Sequence of chain 1.N:
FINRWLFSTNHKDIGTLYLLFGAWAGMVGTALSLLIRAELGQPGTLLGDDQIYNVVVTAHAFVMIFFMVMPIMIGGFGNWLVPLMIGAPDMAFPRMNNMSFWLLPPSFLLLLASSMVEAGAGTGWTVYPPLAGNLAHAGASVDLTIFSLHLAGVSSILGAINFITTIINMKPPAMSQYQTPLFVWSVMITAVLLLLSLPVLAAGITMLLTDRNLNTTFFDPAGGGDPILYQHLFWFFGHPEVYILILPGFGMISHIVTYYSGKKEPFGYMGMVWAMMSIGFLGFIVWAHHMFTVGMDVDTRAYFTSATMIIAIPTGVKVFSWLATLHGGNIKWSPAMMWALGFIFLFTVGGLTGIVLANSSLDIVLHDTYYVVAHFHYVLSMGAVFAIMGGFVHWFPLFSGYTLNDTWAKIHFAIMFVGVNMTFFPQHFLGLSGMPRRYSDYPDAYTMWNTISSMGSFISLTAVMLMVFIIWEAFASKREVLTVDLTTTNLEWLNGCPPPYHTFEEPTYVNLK

Binding-site contacts:
Ligand atom C18 contacts residue PHE305 of chain 1.N at 4.5 Å (hydrophobic).
Ligand atom C15 contacts residue PGV1 of chain 1.QD at 3.6 Å.
Ligand atom C11 contacts residue TYR304 of chain 1.N at 4.3 Å (hydrophobic).
Ligand atom C2 contacts residue ASP300 of chain 1.N at 3.8 Å.
Ligand atom O26 contacts residue HIS103 of chain 1.P at 2.5 Å (h-bond).
Ligand atom C9 contacts residue THR301 of chain 1.N at 4.4 Å.
Ligand atom C23 contacts residue TRP99 of chain 1.P at 3.6 Å (hydrophobic).
Ligand atom O12 contacts residue THR301 of chain 1.N at 2.7 Å (h-bond).
Ligand atom C2 contacts residue TYR304 of chain 1.N at 4.0 Å (hydrophobic).
Ligand atom C1 contacts residue TYR304 of chain 1.N at 3.4 Å (hydrophobic).
Ligand atom C11 contacts residue PHE305 of chain 1.N at 4.0 Å (hydrophobic).
Ligand atom C24 contacts residue PGV1 of chain 1.QD at 3.6 Å.
Ligand atom C18 contacts residue TRP288 of chain 1.N at 4.2 Å (hydrophobic).
Ligand atom C24 contacts residue HIS233 of chain 1.N at 3.6 Å.
Ligand atom C22 contacts residue PGV1 of chain 1.QD at 3.9 Å.
Ligand atom O25 contacts residue PGV1 of chain 1.QD at 3.5 Å.
Ligand atom C12 contacts residue THR301 of chain 1.N at 3.7 Å.
Ligand atom O26 contacts residue TRP99 of chain 1.P at 2.9 Å (h-bond).
Ligand atom C2 contacts residue THR301 of chain 1.N at 4.0 Å.
Ligand atom C16 contacts residue PGV1 of chain 1.QD at 3.9 Å.
Ligand atom C21 contacts residue TRP288 of chain 1.N at 4.0 Å (hydrophobic).
Ligand atom O3 contacts residue ASP300 of chain 1.N at 3.6 Å.
Ligand atom O7 contacts residue PGV1 of chain 1.QD at 4.0 Å.
Ligand atom C22 contacts residue HIS233 of chain 1.N at 4.4 Å.
Ligand atom C23 contacts residue PGV1 of chain 1.QD at 4.3 Å.
Ligand atom O25 contacts residue HIS233 of chain 1.N at 3.5 Å (h-bond).
Ligand atom C24 contacts residue HIS103 of chain 1.P at 3.2 Å.
Ligand atom C12 contacts residue PHE305 of chain 1.N at 3.9 Å (hydrophobic).
Ligand atom C24 contacts residue TRP99 of chain 1.P at 3.7 Å (hydrophobic).
Ligand atom C11 contacts residue THR301 of chain 1.N at 3.8 Å.
Ligand atom C19 contacts residue TYR304 of chain 1.N at 4.1 Å (hydrophobic).
Ligand atom C20 contacts residue TRP288 of chain 1.N at 4.2 Å (hydrophobic).
Ligand atom O26 contacts residue PGV1 of chain 1.QD at 4.1 Å.
Ligand atom O25 contacts residue HIS103 of chain 1.P at 3.1 Å (h-bond).
Ligand atom C23 contacts residue HIS233 of chain 1.N at 3.7 Å.
Ligand atom O26 contacts residue HIS233 of chain 1.N at 3.8 Å.
Ligand atom C7 contacts residue PGV1 of chain 1.QD at 4.5 Å.
Ligand atom O26 contacts residue LEU230 of chain 1.N at 4.5 Å.
Ligand atom C21 contacts residue HIS233 of chain 1.N at 3.5 Å.

A protein and the small-molecule ligand that binds it are described below.
Small molecule (SMILES): C[C@H](CCC(=O)O)[C@H]1CC[C@H]2[C@@H]3[C@H](O)C[C@@H]4C[C@H](O)CC[C@]4(C)[C@H]3C[C@H](O)[C@]12C

Sequence of chain 1.P:
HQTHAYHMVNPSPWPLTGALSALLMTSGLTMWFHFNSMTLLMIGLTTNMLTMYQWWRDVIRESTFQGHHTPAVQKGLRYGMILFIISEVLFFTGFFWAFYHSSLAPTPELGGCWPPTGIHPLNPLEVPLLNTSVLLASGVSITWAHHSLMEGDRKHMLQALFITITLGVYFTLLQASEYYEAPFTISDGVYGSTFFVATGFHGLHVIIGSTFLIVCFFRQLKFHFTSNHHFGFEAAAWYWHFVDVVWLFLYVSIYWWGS